Binding-site contacts:
Ligand atom C03 contacts residue ILE98 of chain 1.A at 3.9 Å (hydrophobic).
Ligand atom C01 contacts residue VAL41 of chain 1.A at 3.9 Å (hydrophobic).
Ligand atom C01 contacts residue ILE98 of chain 1.A at 4.3 Å (hydrophobic).
Ligand atom C04 contacts residue ILE98 of chain 1.A at 4.0 Å (hydrophobic).
Ligand atom C06 contacts residue ILE98 of chain 1.A at 4.0 Å (hydrophobic).
Ligand atom C08 contacts residue ILE98 of chain 1.A at 3.8 Å (hydrophobic).
Ligand atom O09 contacts residue PHE91 of chain 1.A at 4.2 Å.
Ligand atom C01 contacts residue PRO36 of chain 1.A at 3.4 Å (hydrophobic).
Ligand atom C02 contacts residue ILE98 of chain 1.A at 4.0 Å (hydrophobic).
Ligand atom C08 contacts residue ASN92 of chain 1.A at 4.2 Å.
Ligand atom C06 contacts residue VAL46 of chain 1.A at 4.4 Å (hydrophobic).
Ligand atom O09 contacts residue VAL46 of chain 1.A at 3.8 Å.
Ligand atom O10 contacts residue ASN92 of chain 1.A at 3.0 Å (h-bond).
Ligand atom O10 contacts residue ILE98 of chain 1.A at 4.1 Å.
Ligand atom C07 contacts residue VAL46 of chain 1.A at 4.4 Å (hydrophobic).
Ligand atom C02 contacts residue TYR49 of chain 1.A at 4.4 Å (hydrophobic).
Ligand atom O10 contacts residue TYR49 of chain 1.A at 3.9 Å.
Ligand atom C04 contacts residue PRO36 of chain 1.A at 4.0 Å (hydrophobic).
Ligand atom C02 contacts residue VAL41 of chain 1.A at 4.0 Å (hydrophobic).
Ligand atom C08 contacts residue PHE91 of chain 1.A at 4.3 Å (hydrophobic).
Ligand atom C01 contacts residue PHE37 of chain 1.A at 4.0 Å (hydrophobic).
Ligand atom O10 contacts residue PHE91 of chain 1.A at 4.3 Å.
Ligand atom C02 contacts residue ASN92 of chain 1.A at 3.9 Å.
Ligand atom O09 contacts residue ILE98 of chain 1.A at 4.5 Å.
Ligand atom C04 contacts residue VAL41 of chain 1.A at 3.9 Å (hydrophobic).
Ligand atom C05 contacts residue ILE98 of chain 1.A at 4.1 Å (hydrophobic).
Ligand atom C03 contacts residue VAL41 of chain 1.A at 4.0 Å (hydrophobic).
Ligand atom C07 contacts residue ILE98 of chain 1.A at 3.9 Å (hydrophobic).

Sequence of chain 1.A:
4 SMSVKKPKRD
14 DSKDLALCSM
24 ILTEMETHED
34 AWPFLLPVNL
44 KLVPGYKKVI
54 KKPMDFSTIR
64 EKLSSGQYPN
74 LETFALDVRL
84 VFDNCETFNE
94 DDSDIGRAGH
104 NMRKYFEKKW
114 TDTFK

A small-molecule ligand and the protein it binds are described below.
Small molecule (SMILES): CC(=O)c1cccc(O)c1